This small molecule binds to this protein.
Small molecule (SMILES): CC(=O)N[C@H]1[C@H](O[C@H]2[C@H](O)[C@@H](NC(C)=O)CO[C@@H]2CO)O[C@H](CO)[C@@H](O)[C@@H]1O

Binding-site contacts:
Ligand atom C6 contacts residue THR157 of chain 1.E at 4.3 Å.
Ligand atom O6 contacts residue PHE187 of chain 1.E at 3.9 Å.
Ligand atom O6 contacts residue ASN155 of chain 1.E at 4.3 Å.
Ligand atom C2 contacts residue ASN155 of chain 1.E at 2.4 Å.
Ligand atom O5 contacts residue PHE187 of chain 1.E at 4.5 Å.
Ligand atom O7 contacts residue ASN155 of chain 1.E at 3.0 Å (h-bond).
Ligand atom C5 contacts residue ASN155 of chain 1.E at 3.6 Å.
Ligand atom C5 contacts residue PHE187 of chain 1.E at 4.3 Å (hydrophobic).
Ligand atom C7 contacts residue ASN155 of chain 1.E at 3.2 Å.
Ligand atom C5 contacts residue ILE156 of chain 1.E at 4.3 Å (hydrophobic).
Ligand atom C1 contacts residue ASN155 of chain 1.E at 1.4 Å.
Ligand atom N2 contacts residue ASN155 of chain 1.E at 2.9 Å (h-bond).
Ligand atom C6 contacts residue ILE156 of chain 1.E at 3.9 Å (hydrophobic).
Ligand atom O5 contacts residue ILE156 of chain 1.E at 3.7 Å.
Ligand atom O6 contacts residue ILE156 of chain 1.E at 2.6 Å (h-bond).
Ligand atom C7 contacts residue ILE151 of chain 1.E at 4.5 Å (hydrophobic).
Ligand atom C8 contacts residue ASN155 of chain 1.E at 4.4 Å.
Ligand atom O5 contacts residue ASN155 of chain 1.E at 2.3 Å (h-bond).
Ligand atom C8 contacts residue ILE151 of chain 1.E at 3.7 Å (hydrophobic).
Ligand atom C3 contacts residue ASN155 of chain 1.E at 3.8 Å.
Ligand atom O6 contacts residue THR157 of chain 1.E at 3.4 Å.
Ligand atom C4 contacts residue ASN155 of chain 1.E at 4.2 Å.

Sequence of chain 1.E:
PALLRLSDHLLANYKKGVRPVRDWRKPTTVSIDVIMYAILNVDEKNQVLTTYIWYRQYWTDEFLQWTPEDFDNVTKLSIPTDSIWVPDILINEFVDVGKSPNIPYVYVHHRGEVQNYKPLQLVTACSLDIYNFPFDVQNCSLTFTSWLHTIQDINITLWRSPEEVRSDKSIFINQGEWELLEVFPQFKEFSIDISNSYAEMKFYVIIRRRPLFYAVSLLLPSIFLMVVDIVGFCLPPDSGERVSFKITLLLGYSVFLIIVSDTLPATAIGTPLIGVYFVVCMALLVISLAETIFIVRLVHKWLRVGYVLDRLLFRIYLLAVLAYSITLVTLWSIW